Binding-site contacts:
Ligand atom CA contacts residue LEU179 of chain 2.A at 3.7 Å (hydrophobic).
Ligand atom CB contacts residue TRP235 of chain 2.A at 3.8 Å (hydrophobic).
Ligand atom C contacts residue ASN231 of chain 2.A at 3.7 Å.
Ligand atom C contacts residue ASN180 of chain 2.A at 3.6 Å.
Ligand atom O contacts residue LYS127 of chain 2.A at 3.0 Å (salt-bridge).
Ligand atom O contacts residue LYS54 of chain 2.A at 3.5 Å.
Ligand atom P contacts residue TYR135 of chain 2.A at 3.8 Å.
Ligand atom O1P contacts residue ARG134 of chain 2.A at 2.9 Å (salt-bridge).
Ligand atom CB contacts residue VAL183 of chain 2.A at 3.9 Å (hydrophobic).
Ligand atom CD2 contacts residue ARG65 of chain 2.A at 3.9 Å.
Ligand atom CB contacts residue ASN180 of chain 2.A at 3.2 Å.
Ligand atom O3P contacts residue TYR135 of chain 2.A at 2.6 Å (h-bond).
Ligand atom CG contacts residue VAL183 of chain 2.A at 3.8 Å (hydrophobic).
Ligand atom O2P contacts residue LYS54 of chain 2.A at 3.8 Å.
Ligand atom P contacts residue ARG134 of chain 2.A at 3.8 Å.
Ligand atom CG2 contacts residue S3U1 of chain 2.C at 3.7 Å.
Ligand atom CB contacts residue ASN231 of chain 2.A at 3.6 Å.
Ligand atom CB contacts residue ASN231 of chain 2.A at 3.6 Å.
Ligand atom P contacts residue ARG61 of chain 2.A at 3.7 Å.
Ligand atom O contacts residue LYS54 of chain 2.A at 3.8 Å.
Ligand atom O3P contacts residue ARG134 of chain 2.A at 2.8 Å (salt-bridge).
Ligand atom CG1 contacts residue GLY176 of chain 2.A at 3.4 Å.
Ligand atom N contacts residue ASN180 of chain 2.A at 3.0 Å (h-bond).
Ligand atom OXT contacts residue S3U1 of chain 2.C at 3.5 Å.
Ligand atom N contacts residue ASN231 of chain 2.A at 2.9 Å (h-bond).
Ligand atom O contacts residue VAL183 of chain 2.A at 3.5 Å.
Ligand atom CA contacts residue ASN231 of chain 2.A at 3.6 Å.
Ligand atom CA contacts residue ASN180 of chain 2.A at 3.2 Å.
Ligand atom CA contacts residue ASN231 of chain 2.A at 3.8 Å.
Ligand atom C contacts residue LYS54 of chain 2.A at 3.4 Å.
Ligand atom CG2 contacts residue ARG134 of chain 2.A at 3.8 Å.
Ligand atom O2P contacts residue ARG61 of chain 2.A at 2.9 Å (salt-bridge).
Ligand atom CG2 contacts residue ASN180 of chain 2.A at 3.6 Å.
Ligand atom O contacts residue LEU179 of chain 2.A at 3.4 Å.
Ligand atom C contacts residue LYS127 of chain 2.A at 3.9 Å.
Ligand atom CG2 contacts residue VAL183 of chain 2.A at 3.7 Å (hydrophobic).
Ligand atom O1P contacts residue ARG61 of chain 2.A at 2.9 Å (salt-bridge).
Ligand atom O contacts residue ASN180 of chain 2.A at 3.0 Å (h-bond).
Ligand atom OXT contacts residue LYS54 of chain 2.A at 3.3 Å.
Ligand atom O contacts residue ASN231 of chain 2.A at 3.0 Å (h-bond).

A protein and the small-molecule ligand that binds it are described below.
Small molecule (SMILES): CC(C)[C@H](NC(=O)[C@@H](NC(=O)[C@H](C)NC(=O)[C@@H]1CCCN1C(=O)[C@@H](N)Cc1ccccc1)[C@@H](C)OP(=O)(O)O)C(=O)O

Sequence of chain 2.A:
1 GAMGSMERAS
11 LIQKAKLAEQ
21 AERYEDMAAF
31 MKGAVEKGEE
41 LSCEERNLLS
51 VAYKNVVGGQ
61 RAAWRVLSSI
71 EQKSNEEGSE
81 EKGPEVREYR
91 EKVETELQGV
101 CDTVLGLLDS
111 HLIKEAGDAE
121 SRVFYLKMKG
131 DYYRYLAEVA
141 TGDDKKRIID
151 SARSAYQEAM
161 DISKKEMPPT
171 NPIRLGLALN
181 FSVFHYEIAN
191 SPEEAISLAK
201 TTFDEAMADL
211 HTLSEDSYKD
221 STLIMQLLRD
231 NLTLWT